Binding-site contacts:
Ligand atom O contacts residue GLY159 of chain 1.A at 3.8 Å.
Ligand atom CA contacts residue GLY159 of chain 1.A at 3.4 Å.
Ligand atom CA contacts residue GLU220 of chain 1.A at 4.1 Å.
Ligand atom OXT contacts residue HIS252 of chain 1.A at 2.9 Å (h-bond).
Ligand atom OD2 contacts residue ASN127 of chain 1.A at 3.6 Å.
Ligand atom OXT contacts residue ARG245 of chain 1.A at 2.8 Å (salt-bridge).
Ligand atom OD2 contacts residue NAP1 of chain 1.E at 3.2 Å.
Ligand atom CA contacts residue CYS128 of chain 1.A at 3.6 Å (hydrophobic).
Ligand atom CG contacts residue SER129 of chain 1.A at 4.5 Å.
Ligand atom C contacts residue GLY159 of chain 1.A at 3.5 Å.
Ligand atom OXT contacts residue ALA156 of chain 1.A at 4.4 Å.
Ligand atom O contacts residue ARG245 of chain 1.A at 2.7 Å (salt-bridge).
Ligand atom CB contacts residue GLY159 of chain 1.A at 3.7 Å.
Ligand atom N contacts residue ASN127 of chain 1.A at 3.3 Å (h-bond).
Ligand atom CB contacts residue HIS252 of chain 1.A at 4.0 Å.
Ligand atom OD2 contacts residue CYS128 of chain 1.A at 2.6 Å (h-bond).
Ligand atom CG contacts residue CYS128 of chain 1.A at 1.6 Å (hydrophobic).
Ligand atom CA contacts residue NAP1 of chain 1.E at 4.4 Å.
Ligand atom CG contacts residue NAP1 of chain 1.E at 3.4 Å.
Ligand atom C contacts residue GLU220 of chain 1.A at 3.9 Å.
Ligand atom C contacts residue ILE209 of chain 1.A at 4.4 Å (hydrophobic).
Ligand atom CG contacts residue ASN127 of chain 1.A at 3.9 Å.
Ligand atom C contacts residue GLN155 of chain 1.A at 3.6 Å.
Ligand atom OXT contacts residue CYS128 of chain 1.A at 4.1 Å.
Ligand atom C contacts residue ARG245 of chain 1.A at 3.5 Å.
Ligand atom O contacts residue ILE209 of chain 1.A at 3.4 Å.
Ligand atom C contacts residue CYS128 of chain 1.A at 4.3 Å (hydrophobic).
Ligand atom CB contacts residue CYS128 of chain 1.A at 2.5 Å (hydrophobic).
Ligand atom CB contacts residue NAP1 of chain 1.E at 3.3 Å.
Ligand atom OXT contacts residue GLN155 of chain 1.A at 3.0 Å (h-bond).
Ligand atom C contacts residue HIS252 of chain 1.A at 4.0 Å.
Ligand atom OXT contacts residue GLY159 of chain 1.A at 3.4 Å.
Ligand atom OXT contacts residue GLU220 of chain 1.A at 4.1 Å.
Ligand atom N contacts residue CYS128 of chain 1.A at 3.9 Å.
Ligand atom N contacts residue GLU220 of chain 1.A at 2.9 Å (salt-bridge).
Ligand atom O contacts residue GLU220 of chain 1.A at 3.8 Å.
Ligand atom O contacts residue GLN155 of chain 1.A at 3.9 Å.

The protein below binds the small molecule below.
Small molecule (SMILES): N[C@H](CC=O)C(=O)O

Sequence of chain 1.A:
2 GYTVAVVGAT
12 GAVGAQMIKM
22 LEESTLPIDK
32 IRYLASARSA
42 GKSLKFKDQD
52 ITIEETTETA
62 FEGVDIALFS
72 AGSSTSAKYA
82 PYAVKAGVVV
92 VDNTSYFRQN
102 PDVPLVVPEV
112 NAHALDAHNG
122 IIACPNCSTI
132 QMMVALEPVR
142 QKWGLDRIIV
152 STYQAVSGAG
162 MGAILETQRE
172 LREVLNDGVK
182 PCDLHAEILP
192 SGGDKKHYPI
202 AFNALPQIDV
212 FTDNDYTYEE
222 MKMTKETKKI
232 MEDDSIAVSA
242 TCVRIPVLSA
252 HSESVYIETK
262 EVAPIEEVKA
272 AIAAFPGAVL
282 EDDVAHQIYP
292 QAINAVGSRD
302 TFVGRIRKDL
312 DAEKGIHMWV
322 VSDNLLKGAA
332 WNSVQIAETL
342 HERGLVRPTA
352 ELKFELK